Binding-site contacts:
Ligand atom O5 contacts residue ASN26 of chain 1.B at 2.4 Å (h-bond).
Ligand atom C2 contacts residue ASN26 of chain 1.B at 2.4 Å.
Ligand atom N2 contacts residue ASN26 of chain 1.B at 2.9 Å (h-bond).
Ligand atom C5 contacts residue ASN26 of chain 1.B at 3.7 Å.
Ligand atom C4 contacts residue ASN26 of chain 1.B at 4.1 Å.
Ligand atom N2 contacts residue VAL3 of chain 1.B at 4.3 Å.
Ligand atom C7 contacts residue VAL3 of chain 1.B at 4.5 Å (hydrophobic).
Ligand atom C7 contacts residue ASN26 of chain 1.B at 3.4 Å.
Ligand atom C3 contacts residue ASN26 of chain 1.B at 3.7 Å.
Ligand atom C1 contacts residue ASN26 of chain 1.B at 1.4 Å.
Ligand atom O7 contacts residue ASN26 of chain 1.B at 3.5 Å (h-bond).
Ligand atom C8 contacts residue VAL3 of chain 1.B at 4.0 Å (hydrophobic).

A small-molecule ligand and the protein it binds are described below.
Small molecule (SMILES): CC(=O)N[C@@H]1[C@@H](O)[C@H](O)[C@@H](CO)O[C@H]1O

Sequence of chain 1.B:
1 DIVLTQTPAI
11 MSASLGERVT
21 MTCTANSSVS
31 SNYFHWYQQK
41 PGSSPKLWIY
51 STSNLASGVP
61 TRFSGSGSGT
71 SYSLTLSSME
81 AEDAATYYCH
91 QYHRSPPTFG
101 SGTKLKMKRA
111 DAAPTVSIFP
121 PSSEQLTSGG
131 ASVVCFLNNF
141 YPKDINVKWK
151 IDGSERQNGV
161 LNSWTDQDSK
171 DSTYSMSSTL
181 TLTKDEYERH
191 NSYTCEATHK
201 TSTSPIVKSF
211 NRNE